A small-molecule ligand and the protein it binds are described below.
Small molecule (SMILES): CC(=O)N[C@H]1[C@H](O[C@H]2[C@H](O)[C@@H](NC(C)=O)CO[C@@H]2CO)O[C@H](CO)[C@@H](O)[C@@H]1O

Binding-site contacts:
Ligand atom C5 contacts residue ASN364 of chain 1.A at 3.7 Å.
Ligand atom O7 contacts residue SER342 of chain 1.A at 4.3 Å.
Ligand atom C5 contacts residue THR366 of chain 1.A at 4.1 Å.
Ligand atom O5 contacts residue THR366 of chain 1.A at 3.6 Å.
Ligand atom C4 contacts residue ASN364 of chain 1.A at 4.2 Å.
Ligand atom O7 contacts residue MET351 of chain 1.A at 3.6 Å.
Ligand atom C7 contacts residue ASN364 of chain 1.A at 3.7 Å.
Ligand atom C2 contacts residue ASN364 of chain 1.A at 2.5 Å.
Ligand atom C3 contacts residue ASN364 of chain 1.A at 3.8 Å.
Ligand atom C8 contacts residue GLY344 of chain 1.A at 4.2 Å.
Ligand atom N2 contacts residue ASN364 of chain 1.A at 3.0 Å (h-bond).
Ligand atom O7 contacts residue THR366 of chain 1.A at 4.1 Å.
Ligand atom C1 contacts residue THR366 of chain 1.A at 3.3 Å.
Ligand atom C7 contacts residue MET351 of chain 1.A at 3.7 Å (hydrophobic).
Ligand atom C8 contacts residue MET351 of chain 1.A at 3.6 Å (hydrophobic).
Ligand atom C1 contacts residue ASN364 of chain 1.A at 1.4 Å.
Ligand atom O5 contacts residue ASN364 of chain 1.A at 2.4 Å (h-bond).
Ligand atom O7 contacts residue ASN364 of chain 1.A at 3.6 Å.

Sequence of chain 1.A:
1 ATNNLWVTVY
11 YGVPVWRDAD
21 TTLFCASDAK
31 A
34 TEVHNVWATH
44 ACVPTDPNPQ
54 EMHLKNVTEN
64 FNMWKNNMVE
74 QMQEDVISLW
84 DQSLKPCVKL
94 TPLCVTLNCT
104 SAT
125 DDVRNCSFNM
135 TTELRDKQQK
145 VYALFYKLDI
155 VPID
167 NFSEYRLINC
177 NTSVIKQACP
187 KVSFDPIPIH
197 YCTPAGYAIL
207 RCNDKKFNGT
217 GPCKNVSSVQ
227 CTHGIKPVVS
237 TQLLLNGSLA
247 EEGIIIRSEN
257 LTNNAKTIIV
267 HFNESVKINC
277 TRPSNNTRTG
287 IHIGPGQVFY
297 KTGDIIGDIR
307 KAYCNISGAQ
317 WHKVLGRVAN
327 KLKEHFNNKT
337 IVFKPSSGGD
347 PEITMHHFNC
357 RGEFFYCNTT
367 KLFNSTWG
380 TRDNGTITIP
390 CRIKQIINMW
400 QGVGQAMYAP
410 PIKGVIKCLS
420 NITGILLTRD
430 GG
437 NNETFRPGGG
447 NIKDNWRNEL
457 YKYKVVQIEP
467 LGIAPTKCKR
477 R